This protein binds this small molecule.
Small molecule (SMILES): Brc1ccc(N2CCCNCC2)cn1

Binding-site contacts:
Ligand atom C4 contacts residue CYS207 of chain 1.T at 4.0 Å (hydrophobic).
Ligand atom C1 contacts residue THR132 of chain 1.P at 3.8 Å.
Ligand atom C4 contacts residue GLN130 of chain 1.P at 3.5 Å.
Ligand atom C10 contacts residue TRP71 of chain 1.P at 4.2 Å (hydrophobic).
Ligand atom N2 contacts residue TRP162 of chain 1.T at 3.5 Å (h-bond).
Ligand atom C8 contacts residue TYR204 of chain 1.T at 3.8 Å (hydrophobic).
Ligand atom C5 contacts residue GLN130 of chain 1.P at 4.2 Å.
Ligand atom C2 contacts residue TRP162 of chain 1.T at 3.5 Å (hydrophobic).
Ligand atom C10 contacts residue TYR204 of chain 1.T at 4.1 Å (hydrophobic).
Ligand atom N3 contacts residue TYR204 of chain 1.T at 4.2 Å.
Ligand atom BR1 contacts residue TYR131 of chain 1.P at 4.1 Å.
Ligand atom C8 contacts residue TRP162 of chain 1.T at 3.3 Å (hydrophobic).
Ligand atom C6 contacts residue TRP162 of chain 1.T at 3.2 Å (hydrophobic).
Ligand atom C4 contacts residue HIS122 of chain 1.P at 3.7 Å.
Ligand atom N1 contacts residue TRP162 of chain 1.T at 4.0 Å.
Ligand atom N1 contacts residue THR132 of chain 1.P at 3.6 Å.
Ligand atom C7 contacts residue TYR108 of chain 1.T at 3.4 Å (hydrophobic).
Ligand atom BR1 contacts residue HIS122 of chain 1.P at 3.6 Å.
Ligand atom C8 contacts residue TYR211 of chain 1.T at 3.4 Å (hydrophobic).
Ligand atom N1 contacts residue THR163 of chain 1.T at 4.0 Å.
Ligand atom C5 contacts residue HIS122 of chain 1.P at 4.0 Å.
Ligand atom N3 contacts residue SER161 of chain 1.T at 4.1 Å.
Ligand atom C3 contacts residue GLN130 of chain 1.P at 4.2 Å.
Ligand atom N3 contacts residue TYR108 of chain 1.T at 2.2 Å (h-bond).
Ligand atom C8 contacts residue TYR108 of chain 1.T at 3.1 Å (hydrophobic).
Ligand atom C10 contacts residue CYS206 of chain 1.T at 3.9 Å (hydrophobic).
Ligand atom C9 contacts residue TYR211 of chain 1.T at 3.8 Å (hydrophobic).
Ligand atom C7 contacts residue TRP162 of chain 1.T at 3.7 Å (hydrophobic).
Ligand atom C7 contacts residue TRP71 of chain 1.P at 3.4 Å (hydrophobic).
Ligand atom C3 contacts residue CYS206 of chain 1.T at 3.5 Å (hydrophobic).
Ligand atom C3 contacts residue CYS207 of chain 1.T at 3.7 Å (hydrophobic).
Ligand atom C9 contacts residue TYR204 of chain 1.T at 3.6 Å (hydrophobic).
Ligand atom C5 contacts residue THR132 of chain 1.P at 3.9 Å.
Ligand atom BR1 contacts residue THR132 of chain 1.P at 4.1 Å.
Ligand atom C1 contacts residue TRP162 of chain 1.T at 3.4 Å (hydrophobic).
Ligand atom C8 contacts residue SER161 of chain 1.T at 4.0 Å.
Ligand atom C9 contacts residue TRP162 of chain 1.T at 3.9 Å (hydrophobic).
Ligand atom N3 contacts residue TRP162 of chain 1.T at 3.5 Å (h-bond).
Ligand atom BR1 contacts residue GLN130 of chain 1.P at 3.0 Å.
Ligand atom C4 contacts residue CYS206 of chain 1.T at 4.2 Å (hydrophobic).

Sequence of chain 1.T:
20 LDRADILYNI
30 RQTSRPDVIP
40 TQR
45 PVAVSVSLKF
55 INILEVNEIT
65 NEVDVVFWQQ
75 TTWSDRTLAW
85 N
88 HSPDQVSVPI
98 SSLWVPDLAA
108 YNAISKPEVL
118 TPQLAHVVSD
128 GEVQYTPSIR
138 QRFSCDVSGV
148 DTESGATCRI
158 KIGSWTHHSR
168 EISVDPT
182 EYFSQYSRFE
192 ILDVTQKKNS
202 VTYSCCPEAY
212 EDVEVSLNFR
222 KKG

Sequence of chain 1.P:
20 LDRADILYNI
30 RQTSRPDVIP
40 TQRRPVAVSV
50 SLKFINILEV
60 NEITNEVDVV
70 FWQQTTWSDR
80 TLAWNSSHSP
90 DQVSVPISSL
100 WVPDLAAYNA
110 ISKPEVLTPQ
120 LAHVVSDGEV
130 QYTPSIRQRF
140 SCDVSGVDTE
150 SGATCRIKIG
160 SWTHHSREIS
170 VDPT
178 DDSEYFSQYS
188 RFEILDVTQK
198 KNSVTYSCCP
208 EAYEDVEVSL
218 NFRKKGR